This protein binds this small molecule.
Small molecule (SMILES): C[C@H]([NH3+])C(=O)N[C@@H](Cc1c[nH]c2ccccc12)C(=O)N[C@@H](CCCNC(N)=[NH2+])C(=O)N[C@@H](CC1=CNCN1)C(=O)N1CCC[C@H]1C(=O)N[C@@H](CCC(N)=O)C(=O)N[C@@H](Cc1ccccc1)C(=O)NCC(=O)NCC(=O)O

Binding-site contacts:
Ligand atom NE2 contacts residue LEU98 of chain 4.A at 3.7 Å.
Ligand atom NH1 contacts residue ASN106 of chain 2.A at 3.4 Å (h-bond).
Ligand atom CA contacts residue SER33 of chain 4.A at 3.6 Å.
Ligand atom O contacts residue SER33 of chain 4.A at 2.9 Å (h-bond).
Ligand atom CG contacts residue TYR42 of chain 4.A at 3.8 Å (hydrophobic).
Ligand atom CA contacts residue TRP67 of chain 4.A at 3.6 Å (hydrophobic).
Ligand atom CZ contacts residue TRP108 of chain 2.A at 3.5 Å (hydrophobic).
Ligand atom CB contacts residue TYR42 of chain 4.A at 3.5 Å (hydrophobic).
Ligand atom O contacts residue SER33 of chain 4.A at 2.8 Å (h-bond).
Ligand atom CZ contacts residue TRP108 of chain 2.A at 3.5 Å (hydrophobic).
Ligand atom CD2 contacts residue SER76 of chain 4.A at 3.6 Å.
Ligand atom NE2 contacts residue THR78 of chain 4.A at 2.7 Å (h-bond).
Ligand atom CE1 contacts residue TRP108 of chain 2.A at 3.4 Å (hydrophobic).
Ligand atom C contacts residue SER33 of chain 4.A at 3.4 Å.
Ligand atom CD2 contacts residue TRP108 of chain 2.A at 3.4 Å (hydrophobic).
Ligand atom NH1 contacts residue ALA105 of chain 2.A at 3.0 Å (h-bond).
Ligand atom N contacts residue LYS109 of chain 2.A at 2.7 Å (salt-bridge).
Ligand atom O contacts residue TYR31 of chain 4.A at 3.1 Å (h-bond).
Ligand atom CB contacts residue TRP67 of chain 4.A at 3.5 Å (hydrophobic).
Ligand atom NH1 contacts residue TRP108 of chain 2.A at 3.1 Å (h-bond).
Ligand atom C contacts residue ARG72 of chain 4.A at 3.6 Å.
Ligand atom OE1 contacts residue TRP96 of chain 4.A at 3.7 Å.
Ligand atom CA contacts residue LYS109 of chain 2.A at 3.5 Å.
Ligand atom NE1 contacts residue ARG72 of chain 4.A at 3.1 Å (salt-bridge).
Ligand atom O contacts residue ARG72 of chain 4.A at 2.7 Å (salt-bridge).
Ligand atom NE2 contacts residue SER76 of chain 4.A at 2.8 Å (h-bond).
Ligand atom CG contacts residue TRP108 of chain 2.A at 3.6 Å (hydrophobic).
Ligand atom CA contacts residue SER33 of chain 4.A at 3.7 Å.
Ligand atom NE2 contacts residue TRP67 of chain 4.A at 3.4 Å.
Ligand atom O contacts residue TRP108 of chain 2.A at 3.6 Å.
Ligand atom CD1 contacts residue TRP108 of chain 2.A at 3.5 Å (hydrophobic).
Ligand atom CZ contacts residue TRP96 of chain 4.A at 3.6 Å (hydrophobic).
Ligand atom O contacts residue SER15 of chain 4.A at 3.5 Å (h-bond).
Ligand atom N contacts residue SER33 of chain 4.A at 3.4 Å.
Ligand atom NE2 contacts residue TRP67 of chain 4.A at 3.7 Å.
Ligand atom NE2 contacts residue LEU98 of chain 4.A at 3.8 Å.
Ligand atom NH2 contacts residue ALA105 of chain 2.A at 2.8 Å (h-bond).
Ligand atom CZ contacts residue ALA105 of chain 2.A at 3.2 Å (hydrophobic).
Ligand atom CE2 contacts residue TRP108 of chain 2.A at 3.2 Å (hydrophobic).
Ligand atom CE1 contacts residue TRP67 of chain 4.A at 3.2 Å (hydrophobic).

Sequence of chain 2.A:
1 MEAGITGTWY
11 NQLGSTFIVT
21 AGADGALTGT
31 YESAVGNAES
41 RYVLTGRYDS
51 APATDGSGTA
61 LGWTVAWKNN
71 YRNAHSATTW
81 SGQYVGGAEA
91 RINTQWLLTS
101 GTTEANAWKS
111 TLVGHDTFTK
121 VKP

Sequence of chain 4.A:
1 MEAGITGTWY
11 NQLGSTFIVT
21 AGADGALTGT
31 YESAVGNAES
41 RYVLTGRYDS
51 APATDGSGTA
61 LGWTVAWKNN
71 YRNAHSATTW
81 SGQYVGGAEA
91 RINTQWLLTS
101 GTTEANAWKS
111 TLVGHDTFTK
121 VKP